This small molecule binds to this protein.
Small molecule (SMILES): CC(=O)N[C@@H]1[C@@H](O)[C@H](O)[C@@H](CO)O[C@H]1O

Binding-site contacts:
Ligand atom C1 contacts residue THR240 of chain 1.A at 4.1 Å.
Ligand atom O5 contacts residue ASN238 of chain 1.A at 2.5 Å (h-bond).
Ligand atom O5 contacts residue THR240 of chain 1.A at 4.1 Å.
Ligand atom C1 contacts residue ASN241 of chain 1.A at 4.3 Å.
Ligand atom C2 contacts residue ASN238 of chain 1.A at 2.5 Å.
Ligand atom C4 contacts residue ASN238 of chain 1.A at 4.3 Å.
Ligand atom O5 contacts residue ASN241 of chain 1.A at 3.8 Å.
Ligand atom C1 contacts residue ASN238 of chain 1.A at 1.5 Å.
Ligand atom C8 contacts residue ASN238 of chain 1.A at 4.4 Å.
Ligand atom C3 contacts residue ASN238 of chain 1.A at 3.9 Å.
Ligand atom C5 contacts residue ASN238 of chain 1.A at 3.8 Å.
Ligand atom C7 contacts residue ASN238 of chain 1.A at 3.2 Å.
Ligand atom N2 contacts residue ASN238 of chain 1.A at 3.0 Å (h-bond).
Ligand atom O7 contacts residue ASN238 of chain 1.A at 3.1 Å (h-bond).
Ligand atom C5 contacts residue THR240 of chain 1.A at 4.5 Å.

Sequence of chain 1.A:
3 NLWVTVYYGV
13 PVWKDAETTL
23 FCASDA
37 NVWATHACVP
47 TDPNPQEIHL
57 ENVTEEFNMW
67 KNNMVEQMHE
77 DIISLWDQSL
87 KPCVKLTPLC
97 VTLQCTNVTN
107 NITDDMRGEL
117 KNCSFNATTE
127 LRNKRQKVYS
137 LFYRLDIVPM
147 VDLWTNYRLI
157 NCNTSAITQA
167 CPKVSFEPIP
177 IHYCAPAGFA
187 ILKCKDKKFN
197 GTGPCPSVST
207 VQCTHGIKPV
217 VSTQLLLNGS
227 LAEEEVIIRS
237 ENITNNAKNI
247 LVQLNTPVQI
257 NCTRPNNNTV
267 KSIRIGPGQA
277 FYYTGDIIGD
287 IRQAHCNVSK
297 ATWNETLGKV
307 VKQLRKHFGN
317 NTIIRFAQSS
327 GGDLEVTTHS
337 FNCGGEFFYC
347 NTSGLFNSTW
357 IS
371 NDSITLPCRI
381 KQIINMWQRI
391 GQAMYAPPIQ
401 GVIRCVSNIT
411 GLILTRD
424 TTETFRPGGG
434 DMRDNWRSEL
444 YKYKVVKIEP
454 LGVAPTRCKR